Binding-site contacts:
Ligand atom N1 contacts residue PRO203 of chain 38.A at 4.2 Å.
Ligand atom N1 contacts residue GLY422 of chain 38.A at 2.9 Å (h-bond).
Ligand atom C4 contacts residue PRO203 of chain 38.A at 4.1 Å (hydrophobic).
Ligand atom N4 contacts residue VAL202 of chain 38.A at 2.9 Å (h-bond).
Ligand atom C6 contacts residue SER415 of chain 38.A at 4.1 Å.
Ligand atom C2' contacts residue PRO414 of chain 38.A at 3.6 Å (hydrophobic).
Ligand atom C2' contacts residue PRO203 of chain 38.A at 3.3 Å (hydrophobic).
Ligand atom N1 contacts residue PRO203 of chain 38.A at 3.8 Å.
Ligand atom C5 contacts residue VAL202 of chain 38.A at 3.6 Å (hydrophobic).
Ligand atom N6 contacts residue PHE421 of chain 38.A at 3.8 Å.
Ligand atom C4 contacts residue ASP201 of chain 38.A at 3.5 Å.
Ligand atom N6 contacts residue GLY422 of chain 38.A at 3.3 Å (h-bond).
Ligand atom C6 contacts residue PRO203 of chain 38.A at 4.0 Å (hydrophobic).
Ligand atom C2 contacts residue VAL202 of chain 38.A at 4.1 Å (hydrophobic).
Ligand atom N7 contacts residue HIS413 of chain 38.A at 4.2 Å.
Ligand atom C2' contacts residue HIS413 of chain 38.A at 3.7 Å.
Ligand atom C5 contacts residue PRO203 of chain 38.A at 3.8 Å (hydrophobic).
Ligand atom C8 contacts residue HIS413 of chain 38.A at 3.9 Å.
Ligand atom C6 contacts residue GLY422 of chain 38.A at 3.7 Å.
Ligand atom C5 contacts residue ASP201 of chain 38.A at 3.3 Å.
Ligand atom C6 contacts residue PRO203 of chain 38.A at 4.0 Å (hydrophobic).
Ligand atom N4 contacts residue ASP201 of chain 38.A at 2.6 Å.
Ligand atom OP2 contacts residue ASP409 of chain 11.A at 3.2 Å (salt-bridge).
Ligand atom N7 contacts residue PRO203 of chain 38.A at 4.1 Å.
Ligand atom N6 contacts residue SER415 of chain 38.A at 3.8 Å.
Ligand atom N7 contacts residue SER415 of chain 38.A at 3.9 Å.
Ligand atom C4 contacts residue PRO203 of chain 38.A at 4.0 Å (hydrophobic).
Ligand atom C5 contacts residue PRO203 of chain 38.A at 4.0 Å (hydrophobic).
Ligand atom C4 contacts residue VAL202 of chain 38.A at 3.7 Å (hydrophobic).
Ligand atom N6 contacts residue VAL202 of chain 38.A at 4.2 Å.
Ligand atom N3 contacts residue ASP201 of chain 38.A at 4.2 Å.
Ligand atom C2 contacts residue GLY422 of chain 38.A at 3.2 Å.
Ligand atom C1' contacts residue PRO203 of chain 38.A at 4.1 Å (hydrophobic).
Ligand atom N7 contacts residue ASN392 of chain 38.A at 4.2 Å.
Ligand atom O3' contacts residue PRO414 of chain 38.A at 4.2 Å.
Ligand atom N6 contacts residue GLY420 of chain 38.A at 3.7 Å.
Ligand atom C2 contacts residue PRO203 of chain 38.A at 4.0 Å (hydrophobic).
Ligand atom C6 contacts residue VAL202 of chain 38.A at 4.1 Å (hydrophobic).
Ligand atom C5 contacts residue ARG91 of chain 38.A at 4.2 Å.
Ligand atom N1 contacts residue VAL202 of chain 38.A at 3.5 Å.

The small molecule below binds the protein below.
Small molecule (SMILES): Nc1ccn([C@H]2C[C@H](O[P](=O)(O)OC[C@H]3O[C@@H](n4cnc5c(N)ncnc54)C[C@@H]3O)[C@@H](CO)O2)c(=O)n1

Sequence of chain 11.A:
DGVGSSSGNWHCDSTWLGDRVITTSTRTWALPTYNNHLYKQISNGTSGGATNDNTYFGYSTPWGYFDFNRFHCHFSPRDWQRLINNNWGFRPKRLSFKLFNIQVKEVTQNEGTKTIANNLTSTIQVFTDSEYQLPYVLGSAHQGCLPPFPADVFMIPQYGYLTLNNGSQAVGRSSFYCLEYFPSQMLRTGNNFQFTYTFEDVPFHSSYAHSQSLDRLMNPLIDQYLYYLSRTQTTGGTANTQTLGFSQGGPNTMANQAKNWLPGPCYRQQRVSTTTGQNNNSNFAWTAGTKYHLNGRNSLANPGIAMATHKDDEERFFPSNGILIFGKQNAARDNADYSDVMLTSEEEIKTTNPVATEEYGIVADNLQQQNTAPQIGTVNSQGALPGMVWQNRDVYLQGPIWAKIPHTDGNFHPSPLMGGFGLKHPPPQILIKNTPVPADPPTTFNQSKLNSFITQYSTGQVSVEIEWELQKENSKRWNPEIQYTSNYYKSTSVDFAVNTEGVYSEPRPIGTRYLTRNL

Sequence of chain 38.A:
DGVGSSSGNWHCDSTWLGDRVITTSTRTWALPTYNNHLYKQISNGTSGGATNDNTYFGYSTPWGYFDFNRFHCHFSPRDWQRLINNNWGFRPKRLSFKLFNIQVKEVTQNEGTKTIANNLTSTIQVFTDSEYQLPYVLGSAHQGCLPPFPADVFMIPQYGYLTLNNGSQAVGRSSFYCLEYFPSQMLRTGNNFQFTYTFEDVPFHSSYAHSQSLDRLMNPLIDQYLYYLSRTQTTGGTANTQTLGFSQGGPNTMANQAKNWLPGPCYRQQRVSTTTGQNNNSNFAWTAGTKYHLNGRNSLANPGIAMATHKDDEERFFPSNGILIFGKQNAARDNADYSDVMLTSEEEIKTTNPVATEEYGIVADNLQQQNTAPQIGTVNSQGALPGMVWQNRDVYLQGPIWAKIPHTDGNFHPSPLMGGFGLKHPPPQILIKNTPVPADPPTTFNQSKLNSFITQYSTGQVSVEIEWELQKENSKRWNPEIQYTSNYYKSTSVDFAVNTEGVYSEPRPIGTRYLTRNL